This small molecule binds to this protein.
Small molecule (SMILES): OC[C@H]1O[C@H](Oc2c[nH]c3ccc(Br)c(Cl)c23)[C@@H](O)[C@@H](O)[C@@H]1O

Sequence of chain 2.A:
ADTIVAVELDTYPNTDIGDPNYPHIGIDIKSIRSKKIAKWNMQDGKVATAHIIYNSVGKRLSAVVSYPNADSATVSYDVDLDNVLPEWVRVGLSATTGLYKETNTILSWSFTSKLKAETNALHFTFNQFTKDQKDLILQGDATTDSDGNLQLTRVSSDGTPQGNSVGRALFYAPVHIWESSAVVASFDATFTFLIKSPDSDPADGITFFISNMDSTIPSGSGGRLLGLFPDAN

Binding-site contacts:
Ligand atom O6 contacts residue GLY98 of chain 2.A at 3.2 Å.
Ligand atom O4 contacts residue TYR12 of chain 2.A at 3.9 Å.
Ligand atom C3 contacts residue ASN14 of chain 2.A at 3.7 Å.
Ligand atom O4 contacts residue ARG228 of chain 2.A at 3.2 Å.
Ligand atom C5 contacts residue ASN14 of chain 2.A at 4.1 Å.
Ligand atom C7 contacts residue LEU99 of chain 2.A at 4.2 Å (hydrophobic).
Ligand atom C11 contacts residue TYR12 of chain 2.A at 2.9 Å (hydrophobic).
Ligand atom O6 contacts residue TYR100 of chain 2.A at 3.0 Å (h-bond).
Ligand atom C5 contacts residue LEU99 of chain 2.A at 4.0 Å (hydrophobic).
Ligand atom C5 contacts residue ASP208 of chain 2.A at 4.0 Å.
Ligand atom C11 contacts residue LEU99 of chain 2.A at 4.1 Å (hydrophobic).
Ligand atom N1 contacts residue LEU99 of chain 2.A at 3.7 Å.
Ligand atom O2 contacts residue LEU99 of chain 2.A at 3.6 Å.
Ligand atom O5 contacts residue TYR100 of chain 2.A at 4.1 Å.
Ligand atom O4 contacts residue ASN14 of chain 2.A at 2.4 Å (h-bond).
Ligand atom O6 contacts residue ASP208 of chain 2.A at 3.0 Å (salt-bridge).
Ligand atom C8 contacts residue LEU99 of chain 2.A at 3.9 Å (hydrophobic).
Ligand atom C6 contacts residue ALA207 of chain 2.A at 3.4 Å (hydrophobic).
Ligand atom C12 contacts residue LEU99 of chain 2.A at 3.9 Å (hydrophobic).
Ligand atom C1 contacts residue LEU99 of chain 2.A at 3.7 Å (hydrophobic).
Ligand atom C6 contacts residue TYR100 of chain 2.A at 3.7 Å (hydrophobic).
Ligand atom N1 contacts residue TYR12 of chain 2.A at 3.3 Å (h-bond).
Ligand atom O4 contacts residue ASP208 of chain 2.A at 2.5 Å (salt-bridge).
Ligand atom C4 contacts residue ARG228 of chain 2.A at 3.7 Å.
Ligand atom O6 contacts residue ALA207 of chain 2.A at 3.1 Å.
Ligand atom C6 contacts residue ASP208 of chain 2.A at 3.5 Å.
Ligand atom O5 contacts residue LEU99 of chain 2.A at 3.0 Å (h-bond).
Ligand atom O5 contacts residue GLY98 of chain 2.A at 4.0 Å.
Ligand atom C6 contacts residue LEU99 of chain 2.A at 4.0 Å (hydrophobic).
Ligand atom O3 contacts residue ARG228 of chain 2.A at 3.0 Å (salt-bridge).
Ligand atom C3 contacts residue ARG228 of chain 2.A at 3.9 Å.
Ligand atom C4 contacts residue ASP208 of chain 2.A at 3.4 Å.
Ligand atom C4 contacts residue ASN14 of chain 2.A at 3.5 Å.
Ligand atom O3 contacts residue GLY227 of chain 2.A at 3.6 Å.
Ligand atom O4 contacts residue GLY227 of chain 2.A at 4.1 Å.
Ligand atom C5 contacts residue TYR12 of chain 2.A at 3.9 Å (hydrophobic).
Ligand atom C9 contacts residue LEU99 of chain 2.A at 3.6 Å (hydrophobic).
Ligand atom O6 contacts residue LEU99 of chain 2.A at 3.1 Å (h-bond).
Ligand atom O2 contacts residue GLY98 of chain 2.A at 3.7 Å.
Ligand atom C6 contacts residue TYR12 of chain 2.A at 3.7 Å (hydrophobic).